The protein below binds the small molecule below.
Small molecule (SMILES): [H]/N=C(\N)N[C@H]1C=C(C(=O)O)O[C@@H]([C@H](O)[C@H](O)CO)[C@@H]1NC(C)=O

Sequence of chain 1.A:
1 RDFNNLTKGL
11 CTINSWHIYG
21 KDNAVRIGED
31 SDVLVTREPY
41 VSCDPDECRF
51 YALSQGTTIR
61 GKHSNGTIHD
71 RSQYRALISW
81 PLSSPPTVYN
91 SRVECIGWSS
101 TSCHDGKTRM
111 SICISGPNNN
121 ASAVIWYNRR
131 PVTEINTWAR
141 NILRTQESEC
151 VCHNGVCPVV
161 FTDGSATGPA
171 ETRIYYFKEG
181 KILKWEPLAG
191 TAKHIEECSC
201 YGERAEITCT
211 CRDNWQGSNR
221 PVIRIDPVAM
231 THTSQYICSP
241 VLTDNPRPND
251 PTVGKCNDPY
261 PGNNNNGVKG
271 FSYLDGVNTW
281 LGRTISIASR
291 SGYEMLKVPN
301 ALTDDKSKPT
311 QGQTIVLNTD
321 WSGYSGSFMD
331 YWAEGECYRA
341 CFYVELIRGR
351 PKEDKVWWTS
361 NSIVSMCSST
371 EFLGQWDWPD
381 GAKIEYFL

Binding-site contacts:
Ligand atom C9 contacts residue ALA166 of chain 1.A at 3.7 Å (hydrophobic).
Ligand atom C11 contacts residue ILE142 of chain 1.A at 3.8 Å (hydrophobic).
Ligand atom O1B contacts residue TYR324 of chain 1.A at 3.4 Å (h-bond).
Ligand atom NE contacts residue ASP70 of chain 1.A at 2.9 Å (salt-bridge).
Ligand atom O1A contacts residue ARG290 of chain 1.A at 2.9 Å (salt-bridge).
Ligand atom NH1 contacts residue TRP98 of chain 1.A at 2.9 Å (h-bond).
Ligand atom O8 contacts residue ARG212 of chain 1.A at 3.4 Å.
Ligand atom O8 contacts residue GLU197 of chain 1.A at 3.8 Å.
Ligand atom O10 contacts residue ARG71 of chain 1.A at 2.8 Å (salt-bridge).
Ligand atom NH1 contacts residue ASP70 of chain 1.A at 2.9 Å (salt-bridge).
Ligand atom C8 contacts residue GLU196 of chain 1.A at 3.5 Å.
Ligand atom O10 contacts residue ASP70 of chain 1.A at 3.5 Å.
Ligand atom O1A contacts residue TYR324 of chain 1.A at 3.4 Å (h-bond).
Ligand atom CZ contacts residue GLU38 of chain 1.A at 3.7 Å.
Ligand atom NE contacts residue GLU38 of chain 1.A at 3.3 Å (salt-bridge).
Ligand atom C3 contacts residue ASP70 of chain 1.A at 3.4 Å.
Ligand atom O6 contacts residue TYR324 of chain 1.A at 3.2 Å (h-bond).
Ligand atom NH1 contacts residue ARG75 of chain 1.A at 3.3 Å (salt-bridge).
Ligand atom O1A contacts residue ARG37 of chain 1.A at 2.8 Å (salt-bridge).
Ligand atom CZ contacts residue TRP98 of chain 1.A at 3.5 Å (hydrophobic).
Ligand atom O9 contacts residue ARG144 of chain 1.A at 3.4 Å (salt-bridge).
Ligand atom C1 contacts residue TYR324 of chain 1.A at 3.0 Å (hydrophobic).
Ligand atom NH2 contacts residue GLU147 of chain 1.A at 3.0 Å (salt-bridge).
Ligand atom C3 contacts residue GLU38 of chain 1.A at 3.6 Å.
Ligand atom C1 contacts residue ARG290 of chain 1.A at 3.5 Å.
Ligand atom O9 contacts residue GLU196 of chain 1.A at 2.6 Å (salt-bridge).
Ligand atom O1B contacts residue ARG290 of chain 1.A at 2.8 Å (salt-bridge).
Ligand atom C11 contacts residue TRP98 of chain 1.A at 3.7 Å (hydrophobic).
Ligand atom O1B contacts residue ARG212 of chain 1.A at 3.3 Å (salt-bridge).
Ligand atom C6 contacts residue TYR324 of chain 1.A at 3.7 Å (hydrophobic).
Ligand atom C6 contacts residue GLU197 of chain 1.A at 3.6 Å.
Ligand atom C8 contacts residue ARG212 of chain 1.A at 3.5 Å.
Ligand atom C4 contacts residue TYR324 of chain 1.A at 3.8 Å (hydrophobic).
Ligand atom NH2 contacts residue TRP98 of chain 1.A at 3.1 Å (h-bond).
Ligand atom O8 contacts residue GLU196 of chain 1.A at 2.7 Å (salt-bridge).
Ligand atom C2 contacts residue TYR324 of chain 1.A at 2.8 Å (hydrophobic).
Ligand atom C4 contacts residue ASP70 of chain 1.A at 3.6 Å.
Ligand atom O9 contacts residue ALA166 of chain 1.A at 3.4 Å.
Ligand atom C3 contacts residue TYR324 of chain 1.A at 3.1 Å (hydrophobic).
Ligand atom C9 contacts residue GLU196 of chain 1.A at 3.4 Å.